Binding-site contacts:
Ligand atom O4 contacts residue THR21 of chain 1.V at 3.0 Å (h-bond).
Ligand atom O2 contacts residue ALA49 of chain 1.V at 3.0 Å (h-bond).
Ligand atom N3 contacts residue GLY47 of chain 1.V at 3.0 Å (h-bond).
Ligand atom N2 contacts residue THR21 of chain 1.V at 3.0 Å (h-bond).
Ligand atom C24 contacts residue GLY168 of chain 1.V at 3.1 Å.
Ligand atom C8 contacts residue THR21 of chain 1.V at 3.8 Å.
Ligand atom C16 contacts residue ALA49 of chain 1.V at 3.8 Å (hydrophobic).
Ligand atom O6 contacts residue THR1 of chain 1.V at 3.7 Å.
Ligand atom C2 contacts residue GLU22 of chain 1.V at 3.7 Å.
Ligand atom O5 contacts residue GLY47 of chain 1.V at 3.1 Å (h-bond).
Ligand atom C23 contacts residue THR1 of chain 1.V at 1.5 Å.
Ligand atom C4 contacts residue ALA20 of chain 1.V at 3.8 Å (hydrophobic).
Ligand atom C14 contacts residue GLY47 of chain 1.V at 3.8 Å.
Ligand atom C21 contacts residue THR1 of chain 1.V at 1.4 Å.
Ligand atom C23 contacts residue SER129 of chain 1.V at 3.1 Å.
Ligand atom C5 contacts residue ASP125 of chain 1.W at 3.8 Å.
Ligand atom O8 contacts residue GLY168 of chain 1.V at 2.7 Å (h-bond).
Ligand atom O4 contacts residue ALA20 of chain 1.V at 3.4 Å.
Ligand atom C22 contacts residue THR1 of chain 1.V at 2.5 Å.
Ligand atom C24 contacts residue ARG19 of chain 1.V at 3.7 Å.
Ligand atom C13 contacts residue THR1 of chain 1.V at 2.4 Å.
Ligand atom C9 contacts residue GLY47 of chain 1.V at 3.4 Å.
Ligand atom C12 contacts residue GLY47 of chain 1.V at 3.6 Å.
Ligand atom O5 contacts residue ALA46 of chain 1.V at 3.7 Å.
Ligand atom O8 contacts residue THR21 of chain 1.V at 2.7 Å (h-bond).
Ligand atom C15 contacts residue ALA49 of chain 1.V at 3.8 Å (hydrophobic).
Ligand atom C7 contacts residue CYS129 of chain 1.W at 3.6 Å (hydrophobic).
Ligand atom C5 contacts residue THR21 of chain 1.V at 3.7 Å.
Ligand atom C20 contacts residue CYS31 of chain 1.V at 3.6 Å (hydrophobic).
Ligand atom C14 contacts residue THR1 of chain 1.V at 2.9 Å.
Ligand atom C24 contacts residue THR1 of chain 1.V at 3.0 Å.
Ligand atom N3 contacts residue THR1 of chain 1.V at 3.6 Å.
Ligand atom O2 contacts residue THR48 of chain 1.V at 3.8 Å.
Ligand atom C20 contacts residue ALA20 of chain 1.V at 3.6 Å (hydrophobic).
Ligand atom C16 contacts residue THR52 of chain 1.V at 3.5 Å.
Ligand atom O8 contacts residue THR1 of chain 1.V at 3.5 Å (h-bond).
Ligand atom C24 contacts residue THR21 of chain 1.V at 3.6 Å.
Ligand atom C23 contacts residue GLY168 of chain 1.V at 3.6 Å.
Ligand atom C6 contacts residue ASP125 of chain 1.W at 3.4 Å.
Ligand atom O5 contacts residue THR1 of chain 1.V at 2.4 Å (h-bond).

This small molecule binds to this protein.
Small molecule (SMILES): CC(C)CCCCC(=O)N[C@@H](CO)C(=O)N[C@@H](CC(C)C)[C@@H](O)[C@@](C)(O)CO

Sequence of chain 1.V:
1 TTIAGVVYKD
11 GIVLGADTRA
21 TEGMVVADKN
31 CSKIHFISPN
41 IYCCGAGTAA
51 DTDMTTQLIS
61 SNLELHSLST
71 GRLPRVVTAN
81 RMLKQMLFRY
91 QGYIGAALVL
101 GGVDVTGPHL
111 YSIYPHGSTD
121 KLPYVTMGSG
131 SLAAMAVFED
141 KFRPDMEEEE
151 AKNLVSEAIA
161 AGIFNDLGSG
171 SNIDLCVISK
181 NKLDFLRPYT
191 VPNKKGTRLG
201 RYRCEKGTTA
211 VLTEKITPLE

Sequence of chain 1.W:
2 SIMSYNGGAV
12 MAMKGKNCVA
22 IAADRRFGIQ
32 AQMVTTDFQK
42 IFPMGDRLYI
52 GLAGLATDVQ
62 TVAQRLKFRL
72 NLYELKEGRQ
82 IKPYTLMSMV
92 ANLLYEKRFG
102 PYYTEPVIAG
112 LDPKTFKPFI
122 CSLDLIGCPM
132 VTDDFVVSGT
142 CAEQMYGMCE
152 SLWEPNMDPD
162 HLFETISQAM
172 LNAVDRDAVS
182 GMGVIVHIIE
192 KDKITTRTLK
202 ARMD